Binding-site contacts:
Ligand atom O4 contacts residue ARG75 of chain 1.A at 2.9 Å (salt-bridge).
Ligand atom O7 contacts residue HIS25 of chain 1.A at 3.3 Å (h-bond).
Ligand atom C6 contacts residue HIS25 of chain 1.A at 3.9 Å.
Ligand atom O5 contacts residue ARG75 of chain 1.A at 2.8 Å (salt-bridge).
Ligand atom C5 contacts residue ARG75 of chain 1.A at 4.0 Å.
Ligand atom C3 contacts residue ARG83 of chain 1.A at 3.9 Å.
Ligand atom O4 contacts residue HIS48 of chain 1.A at 2.6 Å (h-bond).
Ligand atom C2 contacts residue VAL80 of chain 1.A at 4.4 Å (hydrophobic).
Ligand atom O3 contacts residue GLY78 of chain 1.A at 3.9 Å.
Ligand atom O2 contacts residue VAL80 of chain 1.A at 4.0 Å.
Ligand atom O4 contacts residue GLY42 of chain 1.A at 3.3 Å.
Ligand atom C6 contacts residue TYR41 of chain 1.A at 3.9 Å (hydrophobic).
Ligand atom O5 contacts residue TYR41 of chain 1.A at 4.1 Å.
Ligand atom C1 contacts residue HIS25 of chain 1.A at 3.9 Å.
Ligand atom C6 contacts residue ARG75 of chain 1.A at 3.7 Å.
Ligand atom C2 contacts residue HIS25 of chain 1.A at 4.0 Å.
Ligand atom C5 contacts residue HIS48 of chain 1.A at 4.3 Å.
Ligand atom C4 contacts residue HIS25 of chain 1.A at 4.1 Å.
Ligand atom O4 contacts residue ARG83 of chain 1.A at 2.8 Å (salt-bridge).
Ligand atom C2 contacts residue ARG75 of chain 1.A at 4.4 Å.
Ligand atom C6 contacts residue HIS48 of chain 1.A at 4.1 Å.
Ligand atom C2 contacts residue ARG83 of chain 1.A at 4.1 Å.
Ligand atom C5 contacts residue HIS25 of chain 1.A at 4.4 Å.
Ligand atom C4 contacts residue HIS48 of chain 1.A at 3.5 Å.
Ligand atom C6 contacts residue GLY42 of chain 1.A at 4.4 Å.
Ligand atom O5 contacts residue HIS25 of chain 1.A at 3.8 Å.
Ligand atom O3 contacts residue PHE51 of chain 1.A at 3.7 Å.
Ligand atom C4 contacts residue ARG83 of chain 1.A at 4.0 Å.
Ligand atom C6 contacts residue ASP77 of chain 1.A at 3.5 Å.
Ligand atom O2 contacts residue ARG83 of chain 1.A at 4.1 Å.
Ligand atom C1 contacts residue ARG75 of chain 1.A at 3.6 Å.
Ligand atom C7 contacts residue HIS25 of chain 1.A at 4.3 Å.
Ligand atom C4 contacts residue ARG75 of chain 1.A at 3.9 Å.
Ligand atom O1 contacts residue HIS25 of chain 1.A at 3.5 Å (h-bond).
Ligand atom O3 contacts residue ARG83 of chain 1.A at 2.9 Å (salt-bridge).

This small molecule binds to this protein.
Small molecule (SMILES): CC(=O)N[C@@H]1[C@@H](O[C@@H]2O[C@H](CO)[C@H](O)[C@H](O)[C@H]2O[C@@H]2O[C@@H](C)[C@@H](O)[C@@H](O)[C@@H]2O)[C@H](O[C@@H]2O[C@@H](C)[C@@H](O)[C@@H](O)[C@@H]2O)[C@@H](CO)O[C@H]1O

Sequence of chain 1.A:
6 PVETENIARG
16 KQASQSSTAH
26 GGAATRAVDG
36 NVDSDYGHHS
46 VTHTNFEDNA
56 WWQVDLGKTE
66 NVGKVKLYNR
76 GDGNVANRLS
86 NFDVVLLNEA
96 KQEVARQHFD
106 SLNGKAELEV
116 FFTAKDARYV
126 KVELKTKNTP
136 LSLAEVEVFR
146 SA